Binding-site contacts:
Ligand atom C16 contacts residue PHE72 of chain 1.A at 3.5 Å (hydrophobic).
Ligand atom C35 contacts residue ALA39 of chain 1.A at 3.7 Å (hydrophobic).
Ligand atom C34 contacts residue SER101 of chain 1.A at 3.7 Å.
Ligand atom C10 contacts residue SER75 of chain 1.A at 3.7 Å.
Ligand atom O3 contacts residue ASN12 of chain 1.A at 3.1 Å (h-bond).
Ligand atom C16 contacts residue SER73 of chain 1.A at 3.5 Å.
Ligand atom C3 contacts residue SER16 of chain 1.A at 3.5 Å.
Ligand atom C3 contacts residue TYR33 of chain 1.A at 3.5 Å (hydrophobic).
Ligand atom S1 contacts residue THR77 of chain 1.A at 3.4 Å (h-bond).
Ligand atom C13 contacts residue SER73 of chain 1.A at 3.1 Å.
Ligand atom C17 contacts residue SER101 of chain 1.A at 3.3 Å.
Ligand atom C16 contacts residue THR38 of chain 1.A at 2.9 Å.
Ligand atom N2 contacts residue THR35 of chain 1.A at 3.0 Å (h-bond).
Ligand atom C12 contacts residue ALA39 of chain 1.A at 3.5 Å (hydrophobic).
Ligand atom C7 contacts residue THR35 of chain 1.A at 3.5 Å.
Ligand atom O11 contacts residue ALA39 of chain 1.A at 2.6 Å (h-bond).
Ligand atom S1 contacts residue TRP70 of chain 1.A at 3.6 Å.
Ligand atom C2 contacts residue TRP110 of chain 1.C at 3.7 Å (hydrophobic).
Ligand atom N1 contacts residue ASN118 of chain 1.A at 2.9 Å (h-bond).
Ligand atom C11 contacts residue ALA39 of chain 1.A at 3.6 Å (hydrophobic).
Ligand atom C31 contacts residue THR40 of chain 1.A at 3.7 Å.
Ligand atom C32 contacts residue THR40 of chain 1.A at 3.7 Å.
Ligand atom N2 contacts residue VAL37 of chain 1.A at 3.6 Å.
Ligand atom C14 contacts residue SER73 of chain 1.A at 3.2 Å.
Ligand atom C15 contacts residue SER73 of chain 1.A at 3.4 Å.
Ligand atom C30 contacts residue THR40 of chain 1.A at 2.9 Å.
Ligand atom N1 contacts residue LEU14 of chain 1.A at 3.4 Å.
Ligand atom C36 contacts residue ALA39 of chain 1.A at 3.2 Å (hydrophobic).
Ligand atom C14 contacts residue THR40 of chain 1.A at 3.0 Å.
Ligand atom C11 contacts residue THR38 of chain 1.A at 3.3 Å.
Ligand atom C35 contacts residue SER101 of chain 1.A at 3.3 Å.
Ligand atom C15 contacts residue THR40 of chain 1.A at 3.1 Å.
Ligand atom O3 contacts residue SER16 of chain 1.A at 2.6 Å (h-bond).
Ligand atom C12 contacts residue SER73 of chain 1.A at 3.3 Å.
Ligand atom C6 contacts residue TRP97 of chain 1.A at 3.4 Å (hydrophobic).
Ligand atom O11 contacts residue THR38 of chain 1.A at 3.1 Å (h-bond).
Ligand atom O3 contacts residue TYR33 of chain 1.A at 2.7 Å (h-bond).
Ligand atom C8 contacts residue TRP70 of chain 1.A at 3.6 Å (hydrophobic).
Ligand atom C1 contacts residue SER73 of chain 1.A at 3.5 Å.
Ligand atom C1 contacts residue THR38 of chain 1.A at 3.4 Å.

Sequence of chain 1.A:
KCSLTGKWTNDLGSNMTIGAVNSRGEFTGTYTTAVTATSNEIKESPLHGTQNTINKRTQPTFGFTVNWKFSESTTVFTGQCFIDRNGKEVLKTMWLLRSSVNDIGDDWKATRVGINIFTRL

A small-molecule ligand and the protein it binds are described below.
Small molecule (SMILES): O=C1N[C@H]2[C@H](CS[C@H]2CCCCC(=O)c2ccc3ccc4cccc5ccc2c3c45)N1

Sequence of chain 1.C:
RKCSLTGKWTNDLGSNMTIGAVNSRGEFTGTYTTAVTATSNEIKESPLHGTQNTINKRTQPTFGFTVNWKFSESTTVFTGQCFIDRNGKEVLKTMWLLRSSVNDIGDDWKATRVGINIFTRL